The small molecule below binds the protein below.
Small molecule (SMILES): Cc1onc(O)c1C[C@H](N)C(=O)O

Sequence of chain 2.A:
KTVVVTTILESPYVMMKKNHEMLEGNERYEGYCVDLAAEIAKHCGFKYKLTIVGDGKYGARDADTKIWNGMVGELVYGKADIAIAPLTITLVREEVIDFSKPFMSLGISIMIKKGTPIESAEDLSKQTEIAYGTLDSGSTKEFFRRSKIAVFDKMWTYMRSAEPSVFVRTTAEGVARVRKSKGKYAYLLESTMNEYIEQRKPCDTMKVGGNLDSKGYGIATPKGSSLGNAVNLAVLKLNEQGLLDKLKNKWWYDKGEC

Binding-site contacts:
Ligand atom OT2 contacts residue ARG96 of chain 2.A at 2.8 Å (salt-bridge).
Ligand atom OT2 contacts residue TYR61 of chain 2.A at 3.5 Å.
Ligand atom CG contacts residue LEU138 of chain 2.A at 4.0 Å (hydrophobic).
Ligand atom OT1 contacts residue GLY141 of chain 2.A at 3.2 Å.
Ligand atom C contacts residue ARG96 of chain 2.A at 3.6 Å.
Ligand atom OT1 contacts residue ARG96 of chain 2.A at 3.0 Å (salt-bridge).
Ligand atom OT2 contacts residue THR91 of chain 2.A at 3.0 Å (h-bond).
Ligand atom C contacts residue SER142 of chain 2.A at 3.2 Å.
Ligand atom OE1 contacts residue THR143 of chain 2.A at 2.7 Å (h-bond).
Ligand atom CD2 contacts residue GLU193 of chain 2.A at 3.1 Å.
Ligand atom CD1 contacts residue THR143 of chain 2.A at 3.7 Å.
Ligand atom N contacts residue THR91 of chain 2.A at 3.0 Å (h-bond).
Ligand atom OT2 contacts residue LEU90 of chain 2.A at 3.7 Å.
Ligand atom N contacts residue GLU193 of chain 2.A at 2.7 Å (salt-bridge).
Ligand atom OT2 contacts residue SER142 of chain 2.A at 3.7 Å.
Ligand atom CB contacts residue LEU138 of chain 2.A at 3.8 Å (hydrophobic).
Ligand atom CE2 contacts residue GLU193 of chain 2.A at 3.4 Å.
Ligand atom OE2 contacts residue GLU193 of chain 2.A at 3.5 Å (salt-bridge).
Ligand atom NE1 contacts residue LEU192 of chain 2.A at 3.6 Å.
Ligand atom CA contacts residue PRO89 of chain 2.A at 4.0 Å (hydrophobic).
Ligand atom CB contacts residue TYR61 of chain 2.A at 3.8 Å (hydrophobic).
Ligand atom OT2 contacts residue PRO89 of chain 2.A at 3.8 Å.
Ligand atom CA contacts residue GLU193 of chain 2.A at 3.4 Å.
Ligand atom N contacts residue PRO89 of chain 2.A at 2.7 Å (h-bond).
Ligand atom CG contacts residue GLU193 of chain 2.A at 3.4 Å.
Ligand atom CE2 contacts residue TYR220 of chain 2.A at 3.6 Å (hydrophobic).
Ligand atom OE1 contacts residue LEU138 of chain 2.A at 4.1 Å.
Ligand atom N contacts residue TYR220 of chain 2.A at 3.6 Å.
Ligand atom CB contacts residue GLU193 of chain 2.A at 3.9 Å.
Ligand atom CA contacts residue THR91 of chain 2.A at 3.5 Å.
Ligand atom C contacts residue THR91 of chain 2.A at 3.8 Å.
Ligand atom CE2 contacts residue TYR61 of chain 2.A at 3.4 Å (hydrophobic).
Ligand atom OT1 contacts residue TYR61 of chain 2.A at 3.5 Å.
Ligand atom NE1 contacts residue GLU193 of chain 2.A at 3.1 Å (salt-bridge).
Ligand atom CD1 contacts residue GLU193 of chain 2.A at 3.8 Å.
Ligand atom CE2 contacts residue MET196 of chain 2.A at 3.6 Å (hydrophobic).
Ligand atom OT1 contacts residue SER142 of chain 2.A at 3.0 Å (h-bond).
Ligand atom OE2 contacts residue MET196 of chain 2.A at 3.5 Å.
Ligand atom C contacts residue TYR61 of chain 2.A at 3.7 Å (hydrophobic).
Ligand atom CA contacts residue SER142 of chain 2.A at 3.4 Å.